This small molecule binds to this protein.
Small molecule (SMILES): OC[C@H]1O[C@@H](O)[C@@H](O)[C@@H](O)[C@@H]1O

Binding-site contacts:
Ligand atom C5 contacts residue TRP14 of chain 1.C at 3.8 Å (hydrophobic).
Ligand atom O6 contacts residue ASN13 of chain 1.C at 2.5 Å.
Ligand atom C1 contacts residue ARG29 of chain 1.C at 3.9 Å.
Ligand atom O6 contacts residue TRP14 of chain 1.C at 3.1 Å (h-bond).
Ligand atom C4 contacts residue TRP14 of chain 1.C at 4.4 Å (hydrophobic).
Ligand atom O2 contacts residue GLN471 of chain 1.D at 4.0 Å.
Ligand atom O5 contacts residue TRP14 of chain 1.C at 2.6 Å.
Ligand atom C2 contacts residue TRP14 of chain 1.C at 2.7 Å (hydrophobic).
Ligand atom C1 contacts residue TRP14 of chain 1.C at 1.6 Å (hydrophobic).
Ligand atom C6 contacts residue ASN13 of chain 1.C at 3.2 Å.
Ligand atom C2 contacts residue ARG29 of chain 1.C at 3.8 Å.
Ligand atom O5 contacts residue ASN13 of chain 1.C at 4.3 Å.
Ligand atom C6 contacts residue TRP14 of chain 1.C at 4.2 Å (hydrophobic).
Ligand atom C3 contacts residue TRP14 of chain 1.C at 3.8 Å (hydrophobic).
Ligand atom O2 contacts residue TRP14 of chain 1.C at 2.8 Å.
Ligand atom O3 contacts residue TRP14 of chain 1.C at 3.8 Å.
Ligand atom O2 contacts residue ARG29 of chain 1.C at 3.0 Å (salt-bridge).

Sequence of chain 1.D:
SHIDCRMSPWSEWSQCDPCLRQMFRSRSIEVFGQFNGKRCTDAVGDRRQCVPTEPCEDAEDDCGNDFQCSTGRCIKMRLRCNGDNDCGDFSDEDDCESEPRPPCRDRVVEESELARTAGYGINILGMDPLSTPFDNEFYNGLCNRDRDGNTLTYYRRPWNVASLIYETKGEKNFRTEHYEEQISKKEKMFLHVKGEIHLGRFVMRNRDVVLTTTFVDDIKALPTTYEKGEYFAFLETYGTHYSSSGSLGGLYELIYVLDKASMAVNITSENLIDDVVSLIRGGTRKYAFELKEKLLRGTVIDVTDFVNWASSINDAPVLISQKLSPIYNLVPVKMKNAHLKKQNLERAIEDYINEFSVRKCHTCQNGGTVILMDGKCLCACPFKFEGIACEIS

Sequence of chain 1.C:
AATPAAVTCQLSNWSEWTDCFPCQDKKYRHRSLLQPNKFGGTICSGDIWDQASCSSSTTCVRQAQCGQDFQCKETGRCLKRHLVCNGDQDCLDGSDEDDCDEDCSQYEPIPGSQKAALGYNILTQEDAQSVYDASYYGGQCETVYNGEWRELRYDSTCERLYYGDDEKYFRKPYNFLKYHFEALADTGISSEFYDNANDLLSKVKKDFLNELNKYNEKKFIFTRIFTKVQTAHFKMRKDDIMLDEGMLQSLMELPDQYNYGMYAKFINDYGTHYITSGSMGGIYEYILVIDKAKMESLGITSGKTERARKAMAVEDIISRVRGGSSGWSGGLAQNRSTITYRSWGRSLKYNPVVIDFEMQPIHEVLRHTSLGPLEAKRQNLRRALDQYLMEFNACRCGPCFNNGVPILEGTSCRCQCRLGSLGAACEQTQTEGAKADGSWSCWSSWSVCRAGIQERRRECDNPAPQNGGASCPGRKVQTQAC